The protein below binds the small molecule below.
Small molecule (SMILES): O=C(O)C(=O)Nc1cc2ccccc2cc1C(=O)O

Sequence of chain 1.A:
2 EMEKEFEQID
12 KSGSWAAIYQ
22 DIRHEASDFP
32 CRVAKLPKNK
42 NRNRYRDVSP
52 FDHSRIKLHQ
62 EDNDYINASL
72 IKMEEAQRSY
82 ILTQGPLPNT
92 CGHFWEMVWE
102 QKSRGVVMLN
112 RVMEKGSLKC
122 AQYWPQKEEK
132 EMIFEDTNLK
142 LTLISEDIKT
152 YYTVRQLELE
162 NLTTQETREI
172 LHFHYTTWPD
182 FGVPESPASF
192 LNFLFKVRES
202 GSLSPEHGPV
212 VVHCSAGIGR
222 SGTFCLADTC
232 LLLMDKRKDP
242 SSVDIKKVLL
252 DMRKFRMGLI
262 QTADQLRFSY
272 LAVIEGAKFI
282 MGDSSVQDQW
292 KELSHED

Binding-site contacts:
Ligand atom C12 contacts residue PHE182 of chain 1.A at 3.2 Å (hydrophobic).
Ligand atom C12 contacts residue ALA217 of chain 1.A at 3.4 Å (hydrophobic).
Ligand atom C11 contacts residue PHE182 of chain 1.A at 3.3 Å (hydrophobic).
Ligand atom C17 contacts residue ASP181 of chain 1.A at 3.4 Å.
Ligand atom C2 contacts residue ILE219 of chain 1.A at 3.5 Å (hydrophobic).
Ligand atom C17 contacts residue TYR46 of chain 1.A at 3.2 Å (hydrophobic).
Ligand atom O22 contacts residue GLY220 of chain 1.A at 3.0 Å (h-bond).
Ligand atom C1 contacts residue VAL49 of chain 1.A at 3.4 Å (hydrophobic).
Ligand atom O25 contacts residue GLY220 of chain 1.A at 3.6 Å.
Ligand atom O19 contacts residue TYR46 of chain 1.A at 3.3 Å (h-bond).
Ligand atom O25 contacts residue ARG221 of chain 1.A at 3.2 Å (salt-bridge).
Ligand atom O24 contacts residue CYS215 of chain 1.A at 3.0 Å.
Ligand atom C23 contacts residue ASP181 of chain 1.A at 3.1 Å.
Ligand atom C21 contacts residue ALA217 of chain 1.A at 3.7 Å (hydrophobic).
Ligand atom O18 contacts residue ASP181 of chain 1.A at 2.8 Å (salt-bridge).
Ligand atom C13 contacts residue PHE182 of chain 1.A at 3.4 Å (hydrophobic).
Ligand atom C14 contacts residue PHE182 of chain 1.A at 3.7 Å (hydrophobic).
Ligand atom C17 contacts residue PHE182 of chain 1.A at 3.6 Å (hydrophobic).
Ligand atom C3 contacts residue PHE182 of chain 1.A at 3.6 Å (hydrophobic).
Ligand atom O22 contacts residue ILE219 of chain 1.A at 3.4 Å.
Ligand atom O19 contacts residue LYS120 of chain 1.A at 3.1 Å (salt-bridge).
Ligand atom N20 contacts residue ALA217 of chain 1.A at 3.6 Å.
Ligand atom O24 contacts residue ASP181 of chain 1.A at 3.1 Å (salt-bridge).
Ligand atom C23 contacts residue ARG221 of chain 1.A at 3.4 Å.
Ligand atom C2 contacts residue VAL49 of chain 1.A at 3.6 Å (hydrophobic).
Ligand atom C21 contacts residue ASP181 of chain 1.A at 3.7 Å.
Ligand atom C11 contacts residue ALA217 of chain 1.A at 3.4 Å (hydrophobic).
Ligand atom O22 contacts residue ALA217 of chain 1.A at 3.2 Å.
Ligand atom O18 contacts residue TYR46 of chain 1.A at 3.3 Å (h-bond).
Ligand atom O24 contacts residue ARG221 of chain 1.A at 2.6 Å (salt-bridge).
Ligand atom C2 contacts residue GLN262 of chain 1.A at 3.4 Å.
Ligand atom O25 contacts residue ASP181 of chain 1.A at 3.6 Å (salt-bridge).
Ligand atom O18 contacts residue SER216 of chain 1.A at 3.4 Å.
Ligand atom C14 contacts residue TYR46 of chain 1.A at 3.7 Å (hydrophobic).
Ligand atom O24 contacts residue SER216 of chain 1.A at 3.6 Å.
Ligand atom N20 contacts residue ASP181 of chain 1.A at 3.3 Å (salt-bridge).
Ligand atom O18 contacts residue LYS120 of chain 1.A at 3.7 Å.
Ligand atom O19 contacts residue PHE182 of chain 1.A at 3.6 Å.
Ligand atom C23 contacts residue CYS215 of chain 1.A at 3.5 Å (hydrophobic).
Ligand atom O19 contacts residue ASP181 of chain 1.A at 3.5 Å (salt-bridge).